Sequence of chain 21.F:
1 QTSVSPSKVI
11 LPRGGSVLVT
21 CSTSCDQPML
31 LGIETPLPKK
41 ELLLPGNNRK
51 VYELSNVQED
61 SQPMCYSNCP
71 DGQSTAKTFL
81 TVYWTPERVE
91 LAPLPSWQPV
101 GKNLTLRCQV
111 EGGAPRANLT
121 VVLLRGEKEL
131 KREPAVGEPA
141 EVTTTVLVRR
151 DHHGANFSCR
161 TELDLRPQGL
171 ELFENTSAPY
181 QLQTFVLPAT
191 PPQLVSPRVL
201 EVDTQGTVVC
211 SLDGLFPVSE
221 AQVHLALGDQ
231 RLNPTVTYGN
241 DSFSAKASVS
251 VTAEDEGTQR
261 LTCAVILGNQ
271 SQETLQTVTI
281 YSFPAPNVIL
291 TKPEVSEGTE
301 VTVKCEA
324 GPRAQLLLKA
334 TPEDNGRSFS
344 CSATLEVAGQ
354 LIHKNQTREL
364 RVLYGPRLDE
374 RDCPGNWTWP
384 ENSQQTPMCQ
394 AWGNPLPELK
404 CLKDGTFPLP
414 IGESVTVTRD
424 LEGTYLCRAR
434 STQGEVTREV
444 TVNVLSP

A protein and the small-molecule ligand that binds it are described below.
Small molecule (SMILES): CC(=O)N[C@@H]1[C@@H](O)[C@H](O)[C@@H](CO)O[C@H]1O

Binding-site contacts:
Ligand atom C7 contacts residue ASN156 of chain 21.F at 3.3 Å.
Ligand atom O3 contacts residue GLU127 of chain 21.F at 4.2 Å.
Ligand atom C2 contacts residue ASN156 of chain 21.F at 2.3 Å.
Ligand atom C6 contacts residue GLU127 of chain 21.F at 3.8 Å.
Ligand atom C4 contacts residue ASN156 of chain 21.F at 4.2 Å.
Ligand atom O7 contacts residue ASN156 of chain 21.F at 3.2 Å (h-bond).
Ligand atom C4 contacts residue GLU127 of chain 21.F at 3.6 Å.
Ligand atom C5 contacts residue GLU127 of chain 21.F at 3.6 Å.
Ligand atom C5 contacts residue GLY126 of chain 21.F at 4.0 Å.
Ligand atom C8 contacts residue ASN156 of chain 21.F at 4.2 Å.
Ligand atom O5 contacts residue ASN156 of chain 21.F at 2.5 Å (h-bond).
Ligand atom O4 contacts residue GLU127 of chain 21.F at 3.1 Å (salt-bridge).
Ligand atom C8 contacts residue PRO179 of chain 21.F at 4.4 Å (hydrophobic).
Ligand atom N2 contacts residue ASN156 of chain 21.F at 2.5 Å (h-bond).
Ligand atom O5 contacts residue GLY126 of chain 21.F at 3.7 Å.
Ligand atom C1 contacts residue ASN156 of chain 21.F at 1.4 Å.
Ligand atom C1 contacts residue GLY126 of chain 21.F at 3.4 Å.
Ligand atom C3 contacts residue ASN156 of chain 21.F at 3.6 Å.
Ligand atom C5 contacts residue ASN156 of chain 21.F at 3.7 Å.
Ligand atom C3 contacts residue GLU127 of chain 21.F at 3.6 Å.
Ligand atom C6 contacts residue LYS128 of chain 21.F at 4.3 Å.